Binding-site contacts:
Ligand atom O1 contacts residue PHE119 of chain 18.A at 3.5 Å.
Ligand atom C6B contacts residue LEU99 of chain 18.A at 3.9 Å (hydrophobic).
Ligand atom CM2 contacts residue MET191 of chain 18.A at 3.4 Å (hydrophobic).
Ligand atom N2 contacts residue PHE119 of chain 18.A at 3.5 Å.
Ligand atom CM6 contacts residue ILE123 of chain 18.A at 3.8 Å (hydrophobic).
Ligand atom C3 contacts residue THR101 of chain 18.A at 3.8 Å.
Ligand atom F3 contacts residue PRO173 of chain 18.A at 2.6 Å.
Ligand atom F2 contacts residue SER174 of chain 18.A at 3.7 Å.
Ligand atom C3B contacts residue ILE188 of chain 18.A at 3.5 Å (hydrophobic).
Ligand atom F3 contacts residue TYR151 of chain 18.A at 2.9 Å.
Ligand atom N1A contacts residue LEU226 of chain 18.A at 3.6 Å.
Ligand atom O1B contacts residue LEU99 of chain 18.A at 3.6 Å.
Ligand atom CM2 contacts residue LEU99 of chain 18.A at 3.3 Å (hydrophobic).
Ligand atom C2A contacts residue LEU226 of chain 18.A at 3.8 Å (hydrophobic).
Ligand atom C6B contacts residue ILE123 of chain 18.A at 3.8 Å (hydrophobic).
Ligand atom F2 contacts residue ALA149 of chain 18.A at 2.5 Å.
Ligand atom C3A contacts residue LEU226 of chain 18.A at 3.8 Å (hydrophobic).
Ligand atom CM3 contacts residue THR101 of chain 18.A at 3.8 Å.
Ligand atom F3 contacts residue ALA149 of chain 18.A at 3.6 Å.
Ligand atom F3 contacts residue MET150 of chain 18.A at 3.8 Å.
Ligand atom O1 contacts residue TYR197 of chain 18.A at 3.3 Å.
Ligand atom C3A contacts residue LEU186 of chain 18.A at 3.8 Å (hydrophobic).
Ligand atom C3C contacts residue THR121 of chain 18.A at 3.7 Å.
Ligand atom CM6 contacts residue TRP97 of chain 18.A at 3.6 Å (hydrophobic).
Ligand atom O1A contacts residue LEU186 of chain 18.A at 3.7 Å.
Ligand atom C2B contacts residue LEU99 of chain 18.A at 3.4 Å (hydrophobic).
Ligand atom CM4 contacts residue PRO173 of chain 18.A at 3.7 Å (hydrophobic).
Ligand atom F1 contacts residue LEU186 of chain 18.A at 3.1 Å.
Ligand atom C5B contacts residue ILE123 of chain 18.A at 3.7 Å (hydrophobic).
Ligand atom C4 contacts residue THR101 of chain 18.A at 3.8 Å.
Ligand atom F2 contacts residue VAL175 of chain 18.A at 3.2 Å.
Ligand atom C2B contacts residue ILE188 of chain 18.A at 3.7 Å (hydrophobic).
Ligand atom N3A contacts residue TYR151 of chain 18.A at 3.6 Å.
Ligand atom O1A contacts residue LEU226 of chain 18.A at 3.6 Å.
Ligand atom F3 contacts residue SER174 of chain 18.A at 3.8 Å.
Ligand atom N2 contacts residue TYR197 of chain 18.A at 3.4 Å.
Ligand atom C1B contacts residue LEU99 of chain 18.A at 3.6 Å (hydrophobic).
Ligand atom CM4 contacts residue ALA149 of chain 18.A at 3.6 Å (hydrophobic).
Ligand atom CM4 contacts residue LEU186 of chain 18.A at 3.8 Å (hydrophobic).
Ligand atom CM2 contacts residue ILE188 of chain 18.A at 3.6 Å (hydrophobic).

Sequence of chain 18.C:
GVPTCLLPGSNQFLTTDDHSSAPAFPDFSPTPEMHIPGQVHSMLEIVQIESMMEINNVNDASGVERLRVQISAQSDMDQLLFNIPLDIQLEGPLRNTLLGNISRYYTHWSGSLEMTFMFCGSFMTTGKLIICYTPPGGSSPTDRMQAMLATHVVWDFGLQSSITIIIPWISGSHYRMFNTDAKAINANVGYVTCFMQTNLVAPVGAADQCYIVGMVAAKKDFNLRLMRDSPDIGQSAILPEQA

The small molecule below binds the protein below.
Small molecule (SMILES): Cc1cc(CCCOc2c(C)cc(-c3noc(C(F)(F)F)n3)cc2C)on1

Sequence of chain 18.A:
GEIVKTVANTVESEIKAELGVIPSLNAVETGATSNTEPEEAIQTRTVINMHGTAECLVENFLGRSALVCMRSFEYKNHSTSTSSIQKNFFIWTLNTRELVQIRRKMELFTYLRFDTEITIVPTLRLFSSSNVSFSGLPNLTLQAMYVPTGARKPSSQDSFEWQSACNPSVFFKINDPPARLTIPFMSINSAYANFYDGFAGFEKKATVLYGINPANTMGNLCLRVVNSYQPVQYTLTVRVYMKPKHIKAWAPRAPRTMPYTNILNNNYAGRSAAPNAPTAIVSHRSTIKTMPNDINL

Sequence of chain 14.C:
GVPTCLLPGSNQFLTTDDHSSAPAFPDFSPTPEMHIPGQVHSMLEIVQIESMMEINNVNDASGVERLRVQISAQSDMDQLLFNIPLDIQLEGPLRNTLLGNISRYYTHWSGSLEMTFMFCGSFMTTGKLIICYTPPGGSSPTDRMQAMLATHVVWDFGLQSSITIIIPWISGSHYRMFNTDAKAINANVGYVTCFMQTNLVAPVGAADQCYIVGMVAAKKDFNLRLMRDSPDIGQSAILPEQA